Sequence of chain 2.B:
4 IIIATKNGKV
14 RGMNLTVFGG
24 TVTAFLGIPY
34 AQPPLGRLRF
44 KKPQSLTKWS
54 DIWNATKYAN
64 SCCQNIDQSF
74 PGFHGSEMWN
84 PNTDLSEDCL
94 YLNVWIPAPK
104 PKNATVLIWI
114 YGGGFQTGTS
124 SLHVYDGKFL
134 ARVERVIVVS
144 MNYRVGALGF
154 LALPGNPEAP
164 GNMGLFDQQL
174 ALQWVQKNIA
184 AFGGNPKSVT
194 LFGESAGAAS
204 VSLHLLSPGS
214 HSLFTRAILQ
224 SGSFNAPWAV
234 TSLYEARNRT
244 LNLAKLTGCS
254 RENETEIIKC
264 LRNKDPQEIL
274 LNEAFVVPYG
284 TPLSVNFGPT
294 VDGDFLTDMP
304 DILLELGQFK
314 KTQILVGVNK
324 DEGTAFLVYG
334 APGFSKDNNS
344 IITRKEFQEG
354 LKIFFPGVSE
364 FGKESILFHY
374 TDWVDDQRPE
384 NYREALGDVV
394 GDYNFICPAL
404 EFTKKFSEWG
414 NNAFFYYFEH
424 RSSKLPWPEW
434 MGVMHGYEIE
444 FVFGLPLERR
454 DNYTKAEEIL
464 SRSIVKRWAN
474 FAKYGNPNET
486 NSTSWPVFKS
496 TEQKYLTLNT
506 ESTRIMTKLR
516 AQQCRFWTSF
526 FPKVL

Binding-site contacts:
Ligand atom C5 contacts residue ASN241 of chain 2.B at 3.7 Å.
Ligand atom O5 contacts residue ASN241 of chain 2.B at 2.4 Å (h-bond).
Ligand atom O3 contacts residue PRO281 of chain 2.B at 3.9 Å.
Ligand atom C7 contacts residue TYR237 of chain 2.B at 3.9 Å (hydrophobic).
Ligand atom O5 contacts residue FUL1 of chain 2.X at 4.3 Å.
Ligand atom C5 contacts residue FUL1 of chain 2.X at 3.9 Å.
Ligand atom O5 contacts residue ASN245 of chain 2.B at 3.6 Å.
Ligand atom C8 contacts residue TYR237 of chain 2.B at 4.3 Å (hydrophobic).
Ligand atom C1 contacts residue ASN241 of chain 2.B at 1.9 Å.
Ligand atom O6 contacts residue FUL1 of chain 2.X at 1.6 Å.
Ligand atom C6 contacts residue ASN245 of chain 2.B at 3.6 Å.
Ligand atom C5 contacts residue ASN245 of chain 2.B at 4.2 Å.
Ligand atom O3 contacts residue ASN241 of chain 2.B at 3.6 Å.
Ligand atom C4 contacts residue FUL1 of chain 2.X at 4.4 Å.
Ligand atom C2 contacts residue ASN241 of chain 2.B at 2.9 Å.
Ligand atom C4 contacts residue ASN241 of chain 2.B at 4.3 Å.
Ligand atom C3 contacts residue ASN241 of chain 2.B at 3.8 Å.
Ligand atom O6 contacts residue ASN245 of chain 2.B at 3.1 Å (h-bond).
Ligand atom C6 contacts residue FUL1 of chain 2.X at 2.6 Å.
Ligand atom O7 contacts residue TYR237 of chain 2.B at 3.3 Å (h-bond).
Ligand atom N2 contacts residue ASN241 of chain 2.B at 4.0 Å.

This protein binds this small molecule.
Small molecule (SMILES): CC(=O)N[C@@H]1[C@@H](O)[C@H](O)[C@@H](CO)O[C@H]1O